A small-molecule ligand and the protein it binds are described below.
Small molecule (SMILES): [H]/N=C(/N)c1cccc(C[C@H](NS(=O)(=O)c2cccc(-c3cccc(/C(N)=N\[H])c3)c2)C(=O)N2CCC(NC(=O)NC(C)(C)C)CC2)c1

Sequence of chain 1.A:
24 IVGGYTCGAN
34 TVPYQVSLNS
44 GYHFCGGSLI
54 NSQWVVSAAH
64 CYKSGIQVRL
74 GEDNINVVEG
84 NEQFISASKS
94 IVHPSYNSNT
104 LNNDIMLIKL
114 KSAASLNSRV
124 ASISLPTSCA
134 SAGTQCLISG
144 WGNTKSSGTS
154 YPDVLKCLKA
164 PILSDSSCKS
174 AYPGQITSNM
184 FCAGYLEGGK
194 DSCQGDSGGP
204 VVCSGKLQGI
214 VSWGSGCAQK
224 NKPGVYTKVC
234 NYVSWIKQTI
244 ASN

Binding-site contacts:
Ligand atom C6 contacts residue HIS63 of chain 1.A at 3.6 Å.
Ligand atom N6 contacts residue TRP216 of chain 1.A at 3.1 Å.
Ligand atom N contacts residue TFA1 of chain 1.E at 3.5 Å (h-bond).
Ligand atom O1 contacts residue TRP216 of chain 1.A at 3.2 Å.
Ligand atom C17 contacts residue GLY219 of chain 1.A at 3.3 Å.
Ligand atom C26 contacts residue THR103 of chain 1.A at 3.6 Å.
Ligand atom C28 contacts residue GLN178 of chain 1.A at 3.4 Å.
Ligand atom N4 contacts residue GLY219 of chain 1.A at 2.8 Å (h-bond).
Ligand atom C24 contacts residue LEU104 of chain 1.A at 3.4 Å (hydrophobic).
Ligand atom C7 contacts residue SER215 of chain 1.A at 3.2 Å.
Ligand atom O2 contacts residue GLY219 of chain 1.A at 3.1 Å (h-bond).
Ligand atom N4 contacts residue ASP194 of chain 1.A at 2.9 Å (salt-bridge).
Ligand atom C12 contacts residue CYS196 of chain 1.A at 3.7 Å (hydrophobic).
Ligand atom C16 contacts residue SER195 of chain 1.A at 3.1 Å.
Ligand atom O1 contacts residue GLY217 of chain 1.A at 3.1 Å (h-bond).
Ligand atom C16 contacts residue ASP194 of chain 1.A at 3.6 Å.
Ligand atom S contacts residue GLY217 of chain 1.A at 3.5 Å (h-bond).
Ligand atom N1 contacts residue HIS63 of chain 1.A at 3.6 Å.
Ligand atom N5 contacts residue GLY217 of chain 1.A at 2.9 Å (h-bond).
Ligand atom O2 contacts residue SER218 of chain 1.A at 3.7 Å.
Ligand atom N6 contacts residue GLN178 of chain 1.A at 2.9 Å (h-bond).
Ligand atom C25 contacts residue LEU104 of chain 1.A at 3.5 Å (hydrophobic).
Ligand atom C28 contacts residue TRP216 of chain 1.A at 3.3 Å (hydrophobic).
Ligand atom C5 contacts residue TFA1 of chain 1.E at 3.6 Å.
Ligand atom C15 contacts residue GLY217 of chain 1.A at 3.6 Å.
Ligand atom C5 contacts residue HIS63 of chain 1.A at 3.5 Å.
Ligand atom N4 contacts residue SER195 of chain 1.A at 3.4 Å (h-bond).
Ligand atom C25 contacts residue ASN102 of chain 1.A at 3.4 Å.
Ligand atom C30 contacts residue GLY217 of chain 1.A at 3.7 Å.
Ligand atom O2 contacts residue GLY217 of chain 1.A at 3.0 Å (h-bond).
Ligand atom C15 contacts residue SER195 of chain 1.A at 3.7 Å.
Ligand atom N4 contacts residue GLY217 of chain 1.A at 3.7 Å.
Ligand atom N contacts residue HIS63 of chain 1.A at 3.7 Å.
Ligand atom N7 contacts residue GLN178 of chain 1.A at 3.1 Å (h-bond).
Ligand atom N3 contacts residue ASP194 of chain 1.A at 2.9 Å (salt-bridge).
Ligand atom C25 contacts residue THR103 of chain 1.A at 3.7 Å.
Ligand atom N3 contacts residue SER195 of chain 1.A at 3.0 Å (h-bond).
Ligand atom C27 contacts residue TRP216 of chain 1.A at 3.6 Å (hydrophobic).
Ligand atom N3 contacts residue GLY227 of chain 1.A at 3.4 Å.
Ligand atom N7 contacts residue TRP216 of chain 1.A at 3.6 Å.